Sequence of chain 1.A:
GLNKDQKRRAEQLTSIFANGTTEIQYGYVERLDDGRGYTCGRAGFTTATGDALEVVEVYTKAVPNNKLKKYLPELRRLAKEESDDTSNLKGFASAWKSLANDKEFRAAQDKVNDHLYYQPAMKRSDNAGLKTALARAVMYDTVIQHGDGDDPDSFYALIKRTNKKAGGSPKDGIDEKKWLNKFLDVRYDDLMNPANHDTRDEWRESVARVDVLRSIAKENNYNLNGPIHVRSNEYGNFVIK

A small-molecule ligand and the protein it binds are described below.
Small molecule (SMILES): N[C@@H]1[C@@H](O)[C@H](O[C@@H]2O[C@H](CO)[C@@H](O[C@@H]3O[C@H](CO)[C@@H](O[C@@H]4O[C@H](CO)[C@@H](O[C@@H]5O[C@H](CO)[C@@H](O[C@@H]6O[C@H](CO)[C@@H](O)[C@H](O)[C@H]6N)[C@H](O)[C@H]5N)[C@H](O)[C@H]4N)[C@H](O)[C@H]3N)[C@H](O)[C@H]2N)[C@@H](CO)O[C@H]1O

Binding-site contacts:
Ligand atom O3 contacts residue TYR118 of chain 1.A at 3.0 Å (h-bond).
Ligand atom O6 contacts residue GLY21 of chain 1.A at 3.4 Å (h-bond).
Ligand atom O5 contacts residue GLN146 of chain 1.A at 3.2 Å (h-bond).
Ligand atom C1 contacts residue ALA19 of chain 1.A at 3.4 Å (hydrophobic).
Ligand atom O6 contacts residue ASP149 of chain 1.A at 2.8 Å (salt-bridge).
Ligand atom N2 contacts residue TYR29 of chain 1.A at 2.9 Å (h-bond).
Ligand atom O3 contacts residue ASP52 of chain 1.A at 3.2 Å (salt-bridge).
Ligand atom C6 contacts residue HIS147 of chain 1.A at 3.4 Å.
Ligand atom O5 contacts residue GLY148 of chain 1.A at 3.4 Å.
Ligand atom O6 contacts residue ALA44 of chain 1.A at 3.0 Å (h-bond).
Ligand atom C2 contacts residue ALA19 of chain 1.A at 3.4 Å (hydrophobic).
Ligand atom O6 contacts residue ASN20 of chain 1.A at 3.3 Å.
Ligand atom N2 contacts residue GLU235 of chain 1.A at 2.7 Å (salt-bridge).
Ligand atom O4 contacts residue GLY148 of chain 1.A at 3.4 Å.
Ligand atom O3 contacts residue THR50 of chain 1.A at 2.9 Å (h-bond).
Ligand atom N2 contacts residue TRP204 of chain 1.A at 3.0 Å (h-bond).
Ligand atom N2 contacts residue ASP52 of chain 1.A at 2.8 Å (salt-bridge).
Ligand atom O3 contacts residue TYR29 of chain 1.A at 3.5 Å (h-bond).
Ligand atom C6 contacts residue GLN146 of chain 1.A at 3.5 Å.
Ligand atom C6 contacts residue ALA44 of chain 1.A at 3.3 Å (hydrophobic).
Ligand atom O3 contacts residue GLY150 of chain 1.A at 3.3 Å.
Ligand atom O3 contacts residue TRP204 of chain 1.A at 3.2 Å (h-bond).
Ligand atom C6 contacts residue ARG210 of chain 1.A at 3.5 Å.
Ligand atom C6 contacts residue ALA19 of chain 1.A at 3.2 Å (hydrophobic).
Ligand atom O3 contacts residue GLU206 of chain 1.A at 3.3 Å (salt-bridge).
Ligand atom C5 contacts residue GLN146 of chain 1.A at 3.3 Å.
Ligand atom N2 contacts residue TYR118 of chain 1.A at 3.4 Å (h-bond).
Ligand atom N2 contacts residue GLY45 of chain 1.A at 2.9 Å (h-bond).
Ligand atom O3 contacts residue LEU33 of chain 1.A at 3.5 Å.
Ligand atom O6 contacts residue ARG37 of chain 1.A at 2.9 Å (salt-bridge).
Ligand atom O3 contacts residue GLN146 of chain 1.A at 2.9 Å (h-bond).
Ligand atom C3 contacts residue TYR118 of chain 1.A at 3.4 Å (hydrophobic).
Ligand atom O3 contacts residue ARG37 of chain 1.A at 3.2 Å.
Ligand atom O5 contacts residue THR40 of chain 1.A at 3.4 Å.
Ligand atom O1 contacts residue GLU235 of chain 1.A at 3.2 Å (salt-bridge).
Ligand atom N2 contacts residue GLU206 of chain 1.A at 2.8 Å (salt-bridge).
Ligand atom O4 contacts residue GLY45 of chain 1.A at 3.4 Å (h-bond).
Ligand atom O5 contacts residue ARG37 of chain 1.A at 3.3 Å (salt-bridge).
Ligand atom N2 contacts residue ALA19 of chain 1.A at 2.7 Å (h-bond).
Ligand atom C5 contacts residue ASP149 of chain 1.A at 3.4 Å.